Sequence of chain 1.A:
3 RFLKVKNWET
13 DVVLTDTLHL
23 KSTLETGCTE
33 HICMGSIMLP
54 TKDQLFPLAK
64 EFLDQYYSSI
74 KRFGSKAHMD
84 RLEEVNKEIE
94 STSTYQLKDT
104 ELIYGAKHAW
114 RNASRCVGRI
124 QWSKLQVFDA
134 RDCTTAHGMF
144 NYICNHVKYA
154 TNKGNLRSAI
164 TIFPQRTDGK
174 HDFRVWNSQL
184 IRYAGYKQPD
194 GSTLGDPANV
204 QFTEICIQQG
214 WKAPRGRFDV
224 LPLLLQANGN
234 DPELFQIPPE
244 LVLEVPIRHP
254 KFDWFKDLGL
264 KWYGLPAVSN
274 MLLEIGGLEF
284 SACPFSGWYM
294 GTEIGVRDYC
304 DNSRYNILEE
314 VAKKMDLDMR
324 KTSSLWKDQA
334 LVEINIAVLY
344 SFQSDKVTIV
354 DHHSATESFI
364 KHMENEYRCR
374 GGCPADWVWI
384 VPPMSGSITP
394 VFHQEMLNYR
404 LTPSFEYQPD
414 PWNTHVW

The protein below binds the small molecule below.
Small molecule (SMILES): Cc1cc(N)nc(C[C@@H]2CNC[C@@H]2OCCCCCc2cccc(F)c2)c1

Binding-site contacts:
Ligand atom N02 contacts residue TRP291 of chain 1.A at 2.9 Å (h-bond).
Ligand atom C04 contacts residue HEM1 of chain 1.C at 4.0 Å.
Ligand atom C12 contacts residue HEM1 of chain 1.C at 3.8 Å.
Ligand atom N02 contacts residue PRO269 of chain 1.A at 3.8 Å.
Ligand atom C10 contacts residue HEM1 of chain 1.C at 3.3 Å.
Ligand atom F23 contacts residue TRP10 of chain 1.B at 3.8 Å.
Ligand atom C08 contacts residue HEM1 of chain 1.C at 3.8 Å.
Ligand atom C5' contacts residue GLU296 of chain 1.A at 3.5 Å.
Ligand atom C07 contacts residue PRO269 of chain 1.A at 4.0 Å (hydrophobic).
Ligand atom C13 contacts residue HEM1 of chain 1.C at 3.6 Å.
Ligand atom C02 contacts residue HEM1 of chain 1.C at 3.8 Å.
Ligand atom C05 contacts residue VAL271 of chain 1.A at 3.5 Å (hydrophobic).
Ligand atom C14 contacts residue TYR410 of chain 1.A at 3.4 Å (hydrophobic).
Ligand atom C07 contacts residue PHE288 of chain 1.A at 3.8 Å (hydrophobic).
Ligand atom N01 contacts residue HEM1 of chain 1.C at 3.9 Å.
Ligand atom C03 contacts residue PRO269 of chain 1.A at 3.8 Å (hydrophobic).
Ligand atom N1' contacts residue GLU296 of chain 1.A at 3.7 Å.
Ligand atom N02 contacts residue GLU296 of chain 1.A at 2.5 Å (salt-bridge).
Ligand atom N01 contacts residue GLU296 of chain 1.A at 2.7 Å (salt-bridge).
Ligand atom C07 contacts residue SER289 of chain 1.A at 3.7 Å.
Ligand atom C06 contacts residue GLU296 of chain 1.A at 3.7 Å.
Ligand atom C2' contacts residue HEM1 of chain 1.C at 3.7 Å.
Ligand atom C08 contacts residue VAL271 of chain 1.A at 3.6 Å (hydrophobic).
Ligand atom C02 contacts residue PRO269 of chain 1.A at 3.9 Å (hydrophobic).
Ligand atom C02 contacts residue TRP291 of chain 1.A at 3.9 Å (hydrophobic).
Ligand atom C21 contacts residue MET40 of chain 1.A at 3.9 Å (hydrophobic).
Ligand atom C07 contacts residue GLY290 of chain 1.A at 3.5 Å.
Ligand atom C02 contacts residue GLU296 of chain 1.A at 3.4 Å.
Ligand atom C03 contacts residue HEM1 of chain 1.C at 3.6 Å.
Ligand atom C14 contacts residue MET40 of chain 1.A at 3.6 Å (hydrophobic).
Ligand atom C3' contacts residue HEM1 of chain 1.C at 3.4 Å.
Ligand atom C4' contacts residue GLU296 of chain 1.A at 3.4 Å.
Ligand atom C07 contacts residue HEM1 of chain 1.C at 3.4 Å.
Ligand atom N02 contacts residue HEM1 of chain 1.C at 3.7 Å.
Ligand atom C03 contacts residue TRP291 of chain 1.A at 4.0 Å (hydrophobic).
Ligand atom C4' contacts residue HEM1 of chain 1.C at 3.5 Å.
Ligand atom C11 contacts residue HEM1 of chain 1.C at 4.0 Å.
Ligand atom C14 contacts residue HEM1 of chain 1.C at 3.8 Å.
Ligand atom O09 contacts residue VAL271 of chain 1.A at 3.7 Å.
Ligand atom N02 contacts residue TYR292 of chain 1.A at 3.9 Å.

Sequence of chain 1.B:
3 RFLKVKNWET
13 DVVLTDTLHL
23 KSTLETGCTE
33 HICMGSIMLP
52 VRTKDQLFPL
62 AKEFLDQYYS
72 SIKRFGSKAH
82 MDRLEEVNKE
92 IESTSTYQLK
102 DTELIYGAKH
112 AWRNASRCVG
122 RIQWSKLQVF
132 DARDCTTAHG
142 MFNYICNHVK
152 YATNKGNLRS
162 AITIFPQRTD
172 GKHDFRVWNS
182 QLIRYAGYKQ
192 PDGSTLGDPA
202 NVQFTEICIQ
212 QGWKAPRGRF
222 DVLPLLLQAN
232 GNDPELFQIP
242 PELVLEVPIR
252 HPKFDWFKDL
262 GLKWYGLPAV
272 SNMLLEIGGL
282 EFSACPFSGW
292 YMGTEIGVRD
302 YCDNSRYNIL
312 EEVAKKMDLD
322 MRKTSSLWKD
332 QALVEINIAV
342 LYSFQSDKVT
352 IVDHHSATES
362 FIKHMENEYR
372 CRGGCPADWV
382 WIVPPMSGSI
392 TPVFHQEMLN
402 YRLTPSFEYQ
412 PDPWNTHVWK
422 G